Binding-site contacts:
Ligand atom O2P contacts residue ARG149 of chain 1.A at 2.8 Å (salt-bridge).
Ligand atom O1 contacts residue LYS33 of chain 1.A at 3.9 Å.
Ligand atom O4P contacts residue ARG149 of chain 1.A at 2.8 Å (salt-bridge).
Ligand atom O2 contacts residue GLU38 of chain 1.A at 2.4 Å (salt-bridge).
Ligand atom O1 contacts residue VAL35 of chain 1.A at 4.3 Å.
Ligand atom O1 contacts residue GLU38 of chain 1.A at 2.9 Å (salt-bridge).
Ligand atom C2 contacts residue LYS33 of chain 1.A at 4.3 Å.
Ligand atom O2P contacts residue PRO171 of chain 1.A at 4.2 Å.
Ligand atom O1 contacts residue THR217 of chain 1.A at 3.9 Å.
Ligand atom O3P contacts residue ARG169 of chain 1.A at 3.0 Å (salt-bridge).
Ligand atom C1 contacts residue TYR192 of chain 1.A at 3.4 Å (hydrophobic).
Ligand atom C2 contacts residue SER213 of chain 1.A at 3.7 Å.
Ligand atom O2 contacts residue SER213 of chain 1.A at 2.5 Å (h-bond).
Ligand atom O1P contacts residue TYR192 of chain 1.A at 3.5 Å.
Ligand atom O2 contacts residue PHE34 of chain 1.A at 3.5 Å.
Ligand atom O2P contacts residue PHE146 of chain 1.A at 4.2 Å.
Ligand atom O4P contacts residue ARG169 of chain 1.A at 2.7 Å (salt-bridge).
Ligand atom O1P contacts residue LYS33 of chain 1.A at 3.6 Å.
Ligand atom O1 contacts residue PHE34 of chain 1.A at 3.9 Å.
Ligand atom C3 contacts residue TYR192 of chain 1.A at 4.0 Å (hydrophobic).
Ligand atom O3P contacts residue LYS33 of chain 1.A at 3.7 Å.
Ligand atom C3 contacts residue LYS33 of chain 1.A at 4.2 Å.
Ligand atom P contacts residue TYR192 of chain 1.A at 4.1 Å.
Ligand atom C3 contacts residue SER213 of chain 1.A at 3.8 Å.
Ligand atom O4P contacts residue TYR192 of chain 1.A at 3.6 Å.
Ligand atom O4P contacts residue PRO171 of chain 1.A at 3.7 Å.
Ligand atom O3P contacts residue PRO171 of chain 1.A at 3.9 Å.
Ligand atom C3 contacts residue PHE146 of chain 1.A at 4.4 Å (hydrophobic).
Ligand atom P contacts residue ARG149 of chain 1.A at 3.7 Å.
Ligand atom O3P contacts residue TYR192 of chain 1.A at 4.3 Å.
Ligand atom P contacts residue ARG169 of chain 1.A at 3.7 Å.
Ligand atom C3 contacts residue ARG149 of chain 1.A at 4.3 Å.
Ligand atom P contacts residue PRO171 of chain 1.A at 4.1 Å.
Ligand atom P contacts residue LYS33 of chain 1.A at 3.7 Å.
Ligand atom O1 contacts residue TYR192 of chain 1.A at 3.9 Å.
Ligand atom C1 contacts residue GLU38 of chain 1.A at 3.7 Å.
Ligand atom C2 contacts residue PHE34 of chain 1.A at 3.7 Å (hydrophobic).
Ligand atom O2P contacts residue LYS33 of chain 1.A at 2.9 Å (salt-bridge).
Ligand atom C1 contacts residue THR217 of chain 1.A at 4.0 Å.
Ligand atom C2 contacts residue GLU38 of chain 1.A at 3.4 Å.

Sequence of chain 1.A:
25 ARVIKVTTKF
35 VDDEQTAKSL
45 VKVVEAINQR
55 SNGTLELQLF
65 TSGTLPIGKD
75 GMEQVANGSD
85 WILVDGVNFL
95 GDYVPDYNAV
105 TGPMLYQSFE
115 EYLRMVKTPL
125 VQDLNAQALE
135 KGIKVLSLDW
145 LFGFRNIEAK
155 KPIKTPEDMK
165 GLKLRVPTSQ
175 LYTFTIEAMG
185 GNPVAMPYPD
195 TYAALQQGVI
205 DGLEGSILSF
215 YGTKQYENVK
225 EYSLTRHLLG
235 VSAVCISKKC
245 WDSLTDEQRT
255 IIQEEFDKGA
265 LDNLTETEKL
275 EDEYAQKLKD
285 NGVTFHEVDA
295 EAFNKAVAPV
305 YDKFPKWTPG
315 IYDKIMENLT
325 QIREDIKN

A small-molecule ligand and the protein it binds are described below.
Small molecule (SMILES): O=P(O)(O)OC[C@H](O)CO